Binding-site contacts:
Ligand atom C contacts residue THR29 of chain 1.A at 3.9 Å.
Ligand atom C contacts residue GLN185 of chain 1.A at 4.2 Å.
Ligand atom N contacts residue HIS28 of chain 1.A at 4.2 Å.
Ligand atom CA contacts residue THR29 of chain 1.A at 3.9 Å.
Ligand atom CA contacts residue GLY186 of chain 1.A at 4.1 Å.
Ligand atom CB contacts residue LEU141 of chain 1.A at 3.7 Å (hydrophobic).
Ligand atom CB contacts residue LEU134 of chain 1.A at 4.2 Å (hydrophobic).
Ligand atom CB contacts residue GLY186 of chain 1.A at 3.9 Å.
Ligand atom C contacts residue ALA1 of chain 1.E at 1.3 Å (hydrophobic).
Ligand atom C contacts residue GLY186 of chain 1.A at 3.9 Å.
Ligand atom N contacts residue ALA1 of chain 1.E at 3.5 Å (h-bond).
Ligand atom CB contacts residue ALA1 of chain 1.E at 3.5 Å (hydrophobic).
Ligand atom O contacts residue ALA1 of chain 1.E at 2.3 Å (h-bond).
Ligand atom N contacts residue THR29 of chain 1.A at 4.4 Å.
Ligand atom O contacts residue GLN185 of chain 1.A at 3.8 Å.
Ligand atom CB contacts residue GLN185 of chain 1.A at 3.8 Å.
Ligand atom CA contacts residue ALA1 of chain 1.E at 2.4 Å (hydrophobic).
Ligand atom CA contacts residue HIS28 of chain 1.A at 4.4 Å.

Sequence of chain 1.A:
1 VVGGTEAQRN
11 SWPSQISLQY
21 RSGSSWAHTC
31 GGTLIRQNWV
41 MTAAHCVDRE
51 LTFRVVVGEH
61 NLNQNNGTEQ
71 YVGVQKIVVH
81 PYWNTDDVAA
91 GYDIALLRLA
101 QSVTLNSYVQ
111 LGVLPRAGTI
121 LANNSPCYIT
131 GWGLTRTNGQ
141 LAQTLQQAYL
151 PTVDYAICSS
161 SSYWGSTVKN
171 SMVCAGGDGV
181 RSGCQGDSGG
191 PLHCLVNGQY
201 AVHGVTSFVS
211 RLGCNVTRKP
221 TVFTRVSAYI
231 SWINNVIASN

The small molecule below binds the protein below.
Small molecule (SMILES): C[C@H](N)C(=O)O